Binding-site contacts:
Ligand atom C8 contacts residue VAL656 of chain 1.B at 3.8 Å (hydrophobic).
Ligand atom O7 contacts residue ASN657 of chain 1.B at 3.6 Å (h-bond).
Ligand atom C8 contacts residue HIS655 of chain 1.B at 3.1 Å.
Ligand atom C2 contacts residue ASN657 of chain 1.B at 2.4 Å.
Ligand atom C3 contacts residue ASN657 of chain 1.B at 3.7 Å.
Ligand atom C5 contacts residue ASN657 of chain 1.B at 3.6 Å.
Ligand atom O5 contacts residue ASN657 of chain 1.B at 2.3 Å (h-bond).
Ligand atom C7 contacts residue ASN657 of chain 1.B at 2.7 Å.
Ligand atom N2 contacts residue ASN657 of chain 1.B at 2.2 Å (h-bond).
Ligand atom C1 contacts residue ASN657 of chain 1.B at 1.4 Å.
Ligand atom C8 contacts residue ASN657 of chain 1.B at 3.1 Å.
Ligand atom O6 contacts residue ASN657 of chain 1.B at 4.4 Å.
Ligand atom C4 contacts residue ASN657 of chain 1.B at 4.1 Å.

Sequence of chain 1.B:
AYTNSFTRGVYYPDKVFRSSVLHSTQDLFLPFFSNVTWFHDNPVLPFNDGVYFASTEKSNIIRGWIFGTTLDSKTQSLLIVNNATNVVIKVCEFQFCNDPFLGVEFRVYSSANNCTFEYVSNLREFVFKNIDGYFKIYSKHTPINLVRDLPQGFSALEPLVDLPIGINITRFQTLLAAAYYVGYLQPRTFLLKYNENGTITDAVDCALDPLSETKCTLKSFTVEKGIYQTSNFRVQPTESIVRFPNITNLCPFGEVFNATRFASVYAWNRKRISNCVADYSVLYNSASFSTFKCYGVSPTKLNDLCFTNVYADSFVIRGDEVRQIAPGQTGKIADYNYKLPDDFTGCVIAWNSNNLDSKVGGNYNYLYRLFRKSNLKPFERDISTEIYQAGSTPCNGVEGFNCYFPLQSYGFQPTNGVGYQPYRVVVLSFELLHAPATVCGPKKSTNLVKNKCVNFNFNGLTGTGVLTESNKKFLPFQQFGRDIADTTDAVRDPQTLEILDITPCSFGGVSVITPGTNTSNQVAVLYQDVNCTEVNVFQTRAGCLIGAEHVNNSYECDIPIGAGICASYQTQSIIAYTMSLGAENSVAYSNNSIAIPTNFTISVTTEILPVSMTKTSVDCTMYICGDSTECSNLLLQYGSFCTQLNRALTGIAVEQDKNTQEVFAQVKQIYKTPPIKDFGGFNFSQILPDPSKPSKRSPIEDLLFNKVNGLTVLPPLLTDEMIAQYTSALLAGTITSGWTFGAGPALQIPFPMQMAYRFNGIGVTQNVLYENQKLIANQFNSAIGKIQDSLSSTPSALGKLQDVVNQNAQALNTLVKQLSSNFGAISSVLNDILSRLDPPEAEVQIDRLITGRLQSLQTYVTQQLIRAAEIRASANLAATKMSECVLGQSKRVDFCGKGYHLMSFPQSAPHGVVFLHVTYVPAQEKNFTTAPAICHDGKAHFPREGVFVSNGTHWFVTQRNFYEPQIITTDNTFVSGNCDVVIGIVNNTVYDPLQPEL

The small molecule below binds the protein below.
Small molecule (SMILES): CC(=O)N[C@@H]1[C@@H](O)[C@H](O)[C@@H](CO)O[C@H]1O